Binding-site contacts:
Ligand atom C7 contacts residue HIS299 of chain 1.A at 3.9 Å.
Ligand atom O5 contacts residue THR383 of chain 1.A at 4.3 Å.
Ligand atom C2 contacts residue HIS299 of chain 1.A at 4.0 Å.
Ligand atom C3 contacts residue HIS299 of chain 1.A at 3.8 Å.
Ligand atom N2 contacts residue ASN301 of chain 1.A at 2.8 Å (h-bond).
Ligand atom C1 contacts residue HIS299 of chain 1.A at 4.4 Å.
Ligand atom O3 contacts residue HIS299 of chain 1.A at 4.0 Å.
Ligand atom C8 contacts residue ASN301 of chain 1.A at 4.1 Å.
Ligand atom C1 contacts residue ASN301 of chain 1.A at 1.5 Å.
Ligand atom C7 contacts residue ARG412 of chain 1.A at 3.6 Å.
Ligand atom C1 contacts residue THR383 of chain 1.A at 4.2 Å.
Ligand atom O5 contacts residue ASN301 of chain 1.A at 2.4 Å (h-bond).
Ligand atom C8 contacts residue ARG412 of chain 1.A at 3.5 Å.
Ligand atom C3 contacts residue ASN301 of chain 1.A at 3.7 Å.
Ligand atom C5 contacts residue ASN301 of chain 1.A at 3.7 Å.
Ligand atom O7 contacts residue ARG412 of chain 1.A at 3.0 Å (salt-bridge).
Ligand atom O7 contacts residue ASN301 of chain 1.A at 3.6 Å.
Ligand atom C7 contacts residue ASN265 of chain 1.A at 4.3 Å.
Ligand atom C8 contacts residue ASN265 of chain 1.A at 3.2 Å.
Ligand atom C4 contacts residue ASN301 of chain 1.A at 4.2 Å.
Ligand atom C8 contacts residue HIS299 of chain 1.A at 3.8 Å.
Ligand atom N2 contacts residue HIS299 of chain 1.A at 3.1 Å (h-bond).
Ligand atom O7 contacts residue ASN265 of chain 1.A at 4.5 Å.
Ligand atom C7 contacts residue ASN301 of chain 1.A at 3.3 Å.
Ligand atom C2 contacts residue ASN301 of chain 1.A at 2.4 Å.
Ligand atom C8 contacts residue THR267 of chain 1.A at 3.6 Å.
Ligand atom C8 contacts residue CYS266 of chain 1.A at 4.4 Å (hydrophobic).

The protein below binds the small molecule below.
Small molecule (SMILES): CC(=O)N[C@H]1[C@H](O[C@H]2[C@H](O)[C@@H](NC(C)=O)CO[C@@H]2CO)O[C@H](CO)[C@@H](O)[C@@H]1O

Sequence of chain 1.A:
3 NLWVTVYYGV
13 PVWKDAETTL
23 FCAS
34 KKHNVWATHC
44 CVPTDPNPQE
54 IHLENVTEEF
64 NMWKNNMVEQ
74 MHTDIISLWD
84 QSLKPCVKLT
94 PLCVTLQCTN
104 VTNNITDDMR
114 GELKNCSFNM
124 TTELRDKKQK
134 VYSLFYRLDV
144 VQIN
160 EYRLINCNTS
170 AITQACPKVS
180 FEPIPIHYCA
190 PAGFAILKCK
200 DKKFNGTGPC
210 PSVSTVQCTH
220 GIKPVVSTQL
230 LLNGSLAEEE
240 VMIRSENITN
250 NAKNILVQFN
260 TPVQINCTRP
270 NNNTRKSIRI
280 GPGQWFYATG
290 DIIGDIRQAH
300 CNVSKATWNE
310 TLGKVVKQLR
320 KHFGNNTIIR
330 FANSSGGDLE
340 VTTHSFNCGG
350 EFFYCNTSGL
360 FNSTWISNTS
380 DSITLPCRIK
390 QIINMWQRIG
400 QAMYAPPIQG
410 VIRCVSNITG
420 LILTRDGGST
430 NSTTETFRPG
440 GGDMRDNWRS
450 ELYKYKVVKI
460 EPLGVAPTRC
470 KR